Sequence of chain 1.E:
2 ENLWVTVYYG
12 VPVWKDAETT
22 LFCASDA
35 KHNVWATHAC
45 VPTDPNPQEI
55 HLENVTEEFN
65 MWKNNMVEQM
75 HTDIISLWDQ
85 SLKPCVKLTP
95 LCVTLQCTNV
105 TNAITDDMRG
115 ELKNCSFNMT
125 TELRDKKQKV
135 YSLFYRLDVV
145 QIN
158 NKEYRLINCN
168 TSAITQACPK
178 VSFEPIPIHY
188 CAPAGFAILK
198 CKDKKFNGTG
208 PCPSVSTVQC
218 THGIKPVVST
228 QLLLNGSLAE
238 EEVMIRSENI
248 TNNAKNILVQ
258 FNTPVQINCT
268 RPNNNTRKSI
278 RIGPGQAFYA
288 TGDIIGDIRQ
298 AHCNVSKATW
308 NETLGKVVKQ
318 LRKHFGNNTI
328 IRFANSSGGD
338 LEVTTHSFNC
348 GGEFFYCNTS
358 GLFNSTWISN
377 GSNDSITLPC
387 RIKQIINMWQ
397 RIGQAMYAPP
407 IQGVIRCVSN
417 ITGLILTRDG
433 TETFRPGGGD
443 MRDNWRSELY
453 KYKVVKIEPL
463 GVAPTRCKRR

Binding-site contacts:
Ligand atom O6 contacts residue ILE292 of chain 1.E at 3.6 Å.
Ligand atom C6 contacts residue ILE292 of chain 1.E at 3.8 Å (hydrophobic).
Ligand atom C8 contacts residue VAL410 of chain 1.E at 3.8 Å (hydrophobic).
Ligand atom C4 contacts residue ASN271 of chain 1.E at 4.2 Å.
Ligand atom O5 contacts residue ASN271 of chain 1.E at 2.3 Å (h-bond).
Ligand atom C3 contacts residue ASN271 of chain 1.E at 3.8 Å.
Ligand atom C5 contacts residue ASN271 of chain 1.E at 3.6 Å.
Ligand atom O5 contacts residue ILE292 of chain 1.E at 3.7 Å.
Ligand atom O7 contacts residue ASN271 of chain 1.E at 3.7 Å.
Ligand atom O7 contacts residue VAL410 of chain 1.E at 4.4 Å.
Ligand atom C1 contacts residue ASN271 of chain 1.E at 1.4 Å.
Ligand atom C7 contacts residue VAL410 of chain 1.E at 4.2 Å (hydrophobic).
Ligand atom C2 contacts residue ASN271 of chain 1.E at 2.5 Å.
Ligand atom C7 contacts residue ASN271 of chain 1.E at 3.5 Å.
Ligand atom N2 contacts residue ASN271 of chain 1.E at 3.0 Å (h-bond).
Ligand atom C1 contacts residue ILE292 of chain 1.E at 4.5 Å (hydrophobic).
Ligand atom O7 contacts residue GLY409 of chain 1.E at 4.3 Å.
Ligand atom C5 contacts residue ILE292 of chain 1.E at 4.4 Å (hydrophobic).

This small molecule binds to this protein.
Small molecule (SMILES): CC(=O)N[C@H]1[C@H](O[C@H]2[C@H](O)[C@@H](NC(C)=O)CO[C@@H]2CO)O[C@H](CO)[C@@H](O)[C@@H]1O